Binding-site contacts:
Ligand atom O6 contacts residue GAL1 of chain 1.FB at 0.2 Å (h-bond).
Ligand atom O6 contacts residue TRP88 of chain 1.I at 3.8 Å.
Ligand atom C6 contacts residue GLN61 of chain 1.I at 4.1 Å.
Ligand atom C3 contacts residue TRP88 of chain 1.I at 3.6 Å (hydrophobic).
Ligand atom C4 contacts residue TRP88 of chain 1.I at 3.6 Å (hydrophobic).
Ligand atom O2 contacts residue ASN90 of chain 1.I at 2.8 Å (h-bond).
Ligand atom O6 contacts residue HIS57 of chain 1.I at 3.8 Å.
Ligand atom C3 contacts residue GAL1 of chain 1.FB at 0.1 Å.
Ligand atom O4 contacts residue LYS91 of chain 1.I at 2.9 Å (salt-bridge).
Ligand atom C2 contacts residue LYS91 of chain 1.I at 3.8 Å.
Ligand atom O1 contacts residue GAL1 of chain 1.FB at 1.0 Å.
Ligand atom C5 contacts residue TRP88 of chain 1.I at 3.7 Å (hydrophobic).
Ligand atom O3 contacts residue LYS91 of chain 1.I at 2.9 Å (salt-bridge).
Ligand atom O3 contacts residue GAL1 of chain 1.FB at 0.2 Å (h-bond).
Ligand atom O5 contacts residue GAL1 of chain 1.FB at 0.3 Å (h-bond).
Ligand atom O4 contacts residue GLN56 of chain 1.I at 3.4 Å.
Ligand atom C6 contacts residue TRP88 of chain 1.I at 3.8 Å (hydrophobic).
Ligand atom O6 contacts residue GLN61 of chain 1.I at 3.1 Å (h-bond).
Ligand atom C2 contacts residue ASN90 of chain 1.I at 4.0 Å.
Ligand atom O2 contacts residue GAL1 of chain 1.FB at 0.3 Å (h-bond).
Ligand atom O1 contacts residue TRP88 of chain 1.I at 4.1 Å.
Ligand atom C1 contacts residue GAL1 of chain 1.FB at 0.5 Å.
Ligand atom C4 contacts residue GLU51 of chain 1.I at 3.4 Å.
Ligand atom C6 contacts residue GLN56 of chain 1.I at 3.7 Å.
Ligand atom C6 contacts residue GLU51 of chain 1.I at 4.2 Å.
Ligand atom O3 contacts residue ASN90 of chain 1.I at 2.7 Å (h-bond).
Ligand atom O3 contacts residue GLU51 of chain 1.I at 4.2 Å.
Ligand atom O4 contacts residue GAL1 of chain 1.FB at 0.1 Å (h-bond).
Ligand atom C4 contacts residue LYS91 of chain 1.I at 3.9 Å.
Ligand atom C6 contacts residue HIS57 of chain 1.I at 3.7 Å.
Ligand atom C6 contacts residue GAL1 of chain 1.FB at 0.2 Å.
Ligand atom O3 contacts residue TRP88 of chain 1.I at 3.6 Å.
Ligand atom C5 contacts residue GAL1 of chain 1.FB at 0.1 Å.
Ligand atom C3 contacts residue ASN90 of chain 1.I at 3.8 Å.
Ligand atom C2 contacts residue GAL1 of chain 1.FB at 0.3 Å.
Ligand atom O4 contacts residue GLU51 of chain 1.I at 2.7 Å (salt-bridge).
Ligand atom C3 contacts residue LYS91 of chain 1.I at 3.7 Å.
Ligand atom C4 contacts residue GAL1 of chain 1.FB at 0.1 Å.
Ligand atom O5 contacts residue GLN56 of chain 1.I at 3.5 Å (h-bond).
Ligand atom O6 contacts residue GLN56 of chain 1.I at 3.4 Å (h-bond).

Sequence of chain 1.I:
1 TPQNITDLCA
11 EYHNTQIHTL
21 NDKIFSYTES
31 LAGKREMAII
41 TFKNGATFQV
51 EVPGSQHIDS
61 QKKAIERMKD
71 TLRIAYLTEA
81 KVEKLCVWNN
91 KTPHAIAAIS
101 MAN

The protein below binds the small molecule below.
Small molecule (SMILES): OC[C@H]1O[C@H](O)[C@H](O)[C@@H](O)[C@H]1O